Binding-site contacts:
Ligand atom C44 contacts residue THR240 of chain 1.C at 3.6 Å.
Ligand atom C54 contacts residue MET241 of chain 1.C at 3.5 Å (hydrophobic).
Ligand atom C53 contacts residue MET241 of chain 1.C at 3.8 Å (hydrophobic).
Ligand atom F50 contacts residue PHE29 of chain 1.C at 3.3 Å.
Ligand atom O37 contacts residue CYS315 of chain 1.C at 3.3 Å (h-bond).
Ligand atom C52 contacts residue CYS315 of chain 1.C at 3.8 Å (hydrophobic).
Ligand atom C45 contacts residue LYS202 of chain 1.C at 3.3 Å.
Ligand atom O38 contacts residue PLP1 of chain 1.J at 3.1 Å (h-bond).
Ligand atom O37 contacts residue MET241 of chain 1.C at 3.8 Å.
Ligand atom C42 contacts residue TYR70 of chain 1.D at 3.7 Å (hydrophobic).
Ligand atom C39 contacts residue ALA314 of chain 1.C at 3.6 Å (hydrophobic).
Ligand atom C43 contacts residue TYR70 of chain 1.D at 3.8 Å (hydrophobic).
Ligand atom O39 contacts residue ALA314 of chain 1.C at 3.1 Å (h-bond).
Ligand atom C39 contacts residue MET241 of chain 1.C at 3.4 Å (hydrophobic).
Ligand atom C51 contacts residue MET241 of chain 1.C at 3.6 Å (hydrophobic).
Ligand atom C43 contacts residue VAL155 of chain 1.D at 3.7 Å (hydrophobic).
Ligand atom C53 contacts residue THR240 of chain 1.C at 3.5 Å.
Ligand atom F51 contacts residue ALA314 of chain 1.C at 3.4 Å.
Ligand atom O40 contacts residue CYS315 of chain 1.C at 3.3 Å.
Ligand atom C43 contacts residue PHE75 of chain 1.C at 3.6 Å (hydrophobic).
Ligand atom C45 contacts residue THR240 of chain 1.C at 3.6 Å.
Ligand atom C42 contacts residue VAL155 of chain 1.D at 3.5 Å (hydrophobic).
Ligand atom C49 contacts residue GLN224 of chain 1.C at 3.4 Å.
Ligand atom N32 contacts residue MET241 of chain 1.C at 3.7 Å.
Ligand atom C45 contacts residue PLP1 of chain 1.J at 3.5 Å.
Ligand atom O37 contacts residue ALA314 of chain 1.C at 3.3 Å (h-bond).
Ligand atom O39 contacts residue THR313 of chain 1.C at 3.8 Å.
Ligand atom F50 contacts residue TYR141 of chain 1.C at 3.3 Å.
Ligand atom O38 contacts residue THR313 of chain 1.C at 3.8 Å.
Ligand atom CL1 contacts residue GLN223 of chain 1.C at 3.7 Å.
Ligand atom O37 contacts residue GLY312 of chain 1.C at 3.5 Å.
Ligand atom C50 contacts residue MET241 of chain 1.C at 3.6 Å (hydrophobic).
Ligand atom CL1 contacts residue GLN224 of chain 1.C at 3.6 Å.
Ligand atom C44 contacts residue PHE75 of chain 1.C at 3.7 Å (hydrophobic).
Ligand atom N32 contacts residue THR240 of chain 1.C at 3.0 Å (h-bond).
Ligand atom C44 contacts residue LYS202 of chain 1.C at 3.5 Å.
Ligand atom F49 contacts residue PHE29 of chain 1.C at 3.5 Å.
Ligand atom N33 contacts residue THR240 of chain 1.C at 2.9 Å (h-bond).
Ligand atom O40 contacts residue MET241 of chain 1.C at 3.3 Å (h-bond).
Ligand atom C44 contacts residue PLP1 of chain 1.J at 3.4 Å.

Sequence of chain 1.D:
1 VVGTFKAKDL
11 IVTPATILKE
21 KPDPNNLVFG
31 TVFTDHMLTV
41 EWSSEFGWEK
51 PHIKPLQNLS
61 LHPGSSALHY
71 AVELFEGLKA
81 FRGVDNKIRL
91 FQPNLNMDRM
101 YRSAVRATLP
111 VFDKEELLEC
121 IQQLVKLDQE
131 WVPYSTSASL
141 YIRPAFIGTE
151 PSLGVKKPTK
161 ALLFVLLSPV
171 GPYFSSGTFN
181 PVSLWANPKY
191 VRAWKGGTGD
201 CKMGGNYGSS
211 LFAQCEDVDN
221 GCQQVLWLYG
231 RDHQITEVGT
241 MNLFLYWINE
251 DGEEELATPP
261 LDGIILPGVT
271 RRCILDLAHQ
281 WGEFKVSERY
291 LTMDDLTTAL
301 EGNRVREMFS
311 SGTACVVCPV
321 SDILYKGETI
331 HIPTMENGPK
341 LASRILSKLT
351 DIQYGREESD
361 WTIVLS

This protein binds this small molecule.
Small molecule (SMILES): O=C(NNS(=O)(=O)c1ccccc1C(F)(F)F)c1cc2cc(Cl)ccc2o1

Sequence of chain 1.C:
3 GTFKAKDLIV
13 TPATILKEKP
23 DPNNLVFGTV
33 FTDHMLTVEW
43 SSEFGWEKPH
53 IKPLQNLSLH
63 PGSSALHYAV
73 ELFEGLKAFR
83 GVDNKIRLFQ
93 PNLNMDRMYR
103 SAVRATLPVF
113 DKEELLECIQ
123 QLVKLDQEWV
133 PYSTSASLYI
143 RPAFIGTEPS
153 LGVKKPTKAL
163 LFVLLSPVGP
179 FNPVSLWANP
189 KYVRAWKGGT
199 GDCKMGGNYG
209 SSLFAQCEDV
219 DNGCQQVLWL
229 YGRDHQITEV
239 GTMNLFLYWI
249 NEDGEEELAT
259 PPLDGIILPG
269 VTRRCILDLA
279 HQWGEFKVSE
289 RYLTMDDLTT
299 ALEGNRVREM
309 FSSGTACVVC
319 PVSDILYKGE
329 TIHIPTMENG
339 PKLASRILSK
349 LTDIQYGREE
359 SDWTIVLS